Sequence of chain 1.A:
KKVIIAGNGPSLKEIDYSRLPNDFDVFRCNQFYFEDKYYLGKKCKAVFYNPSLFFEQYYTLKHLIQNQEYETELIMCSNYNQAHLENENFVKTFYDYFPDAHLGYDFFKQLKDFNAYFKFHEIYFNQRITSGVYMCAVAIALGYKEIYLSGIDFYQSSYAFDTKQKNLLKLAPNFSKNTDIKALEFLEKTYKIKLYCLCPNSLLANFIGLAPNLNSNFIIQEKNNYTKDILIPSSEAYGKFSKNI

Binding-site contacts:
Ligand atom N5 contacts residue ASN51 of chain 1.A at 2.9 Å (h-bond).
Ligand atom C7 contacts residue ARG129 of chain 1.A at 4.1 Å.
Ligand atom C1 contacts residue ASN51 of chain 1.A at 3.9 Å.
Ligand atom O8 contacts residue ASN51 of chain 1.A at 3.7 Å.
Ligand atom C11 contacts residue SER79 of chain 1.A at 4.2 Å.
Ligand atom O7 contacts residue ARG129 of chain 1.A at 3.1 Å (salt-bridge).
Ligand atom C10 contacts residue ASN51 of chain 1.A at 3.8 Å.
Ligand atom O3 contacts residue LEU86 of chain 1.A at 3.5 Å (h-bond).
Ligand atom O1A contacts residue PRO52 of chain 1.A at 3.6 Å.
Ligand atom O2 contacts residue ARG129 of chain 1.A at 2.9 Å (salt-bridge).
Ligand atom C4 contacts residue ASN51 of chain 1.A at 3.7 Å.
Ligand atom O10 contacts residue ARG129 of chain 1.A at 3.6 Å.
Ligand atom C11 contacts residue ASN51 of chain 1.A at 3.8 Å.
Ligand atom O4 contacts residue PRO52 of chain 1.A at 4.1 Å.
Ligand atom C11 contacts residue TYR81 of chain 1.A at 3.6 Å (hydrophobic).
Ligand atom C5 contacts residue ASN51 of chain 1.A at 3.6 Å.
Ligand atom O10 contacts residue ILE130 of chain 1.A at 3.6 Å (h-bond).
Ligand atom O6 contacts residue SER53 of chain 1.A at 4.1 Å.
Ligand atom C4 contacts residue PRO52 of chain 1.A at 4.0 Å (hydrophobic).
Ligand atom C3 contacts residue LEU86 of chain 1.A at 3.8 Å (hydrophobic).
Ligand atom C8 contacts residue ARG129 of chain 1.A at 4.0 Å.
Ligand atom C6 contacts residue ASN51 of chain 1.A at 3.7 Å.
Ligand atom C2 contacts residue ARG129 of chain 1.A at 4.0 Å.
Ligand atom O4 contacts residue SER79 of chain 1.A at 2.9 Å (h-bond).
Ligand atom O7 contacts residue ARG129 of chain 1.A at 3.8 Å.
Ligand atom N5 contacts residue SER79 of chain 1.A at 4.1 Å.
Ligand atom C11 contacts residue THR131 of chain 1.A at 4.2 Å.
Ligand atom O4 contacts residue LEU86 of chain 1.A at 3.1 Å (h-bond).
Ligand atom C4 contacts residue LEU86 of chain 1.A at 4.1 Å (hydrophobic).
Ligand atom C1 contacts residue SER53 of chain 1.A at 3.5 Å.
Ligand atom O1B contacts residue SER53 of chain 1.A at 3.0 Å (h-bond).
Ligand atom O10 contacts residue TYR81 of chain 1.A at 2.8 Å (h-bond).
Ligand atom C4 contacts residue SER79 of chain 1.A at 3.8 Å.
Ligand atom O1A contacts residue SER53 of chain 1.A at 3.1 Å (h-bond).
Ligand atom C11 contacts residue SER132 of chain 1.A at 3.4 Å.
Ligand atom O1B contacts residue ASN51 of chain 1.A at 3.7 Å.
Ligand atom C10 contacts residue TYR81 of chain 1.A at 3.5 Å (hydrophobic).
Ligand atom O4 contacts residue TYR81 of chain 1.A at 3.3 Å.
Ligand atom O6 contacts residue ARG129 of chain 1.A at 3.6 Å.
Ligand atom O1A contacts residue ASN51 of chain 1.A at 3.7 Å.

This small molecule binds to this protein.
Small molecule (SMILES): CC(=O)N[C@@H]1[C@@H](O[C@@H]2O[C@H](CO)[C@H](O)[C@H](O[C@]3(C(=O)O)C[C@H](O)[C@@H](NC(C)=O)[C@H]([C@H](O)[C@@H](O)CO)O3)[C@H]2O)[C@@H](O)[C@@H](C=O)O[C@H]1O